Binding-site contacts:
Ligand atom C8 contacts residue LEU353 of chain 1.B at 3.7 Å (hydrophobic).
Ligand atom C5 contacts residue ASN350 of chain 1.B at 3.7 Å.
Ligand atom C7 contacts residue ASN350 of chain 1.B at 3.9 Å.
Ligand atom C5 contacts residue SER347 of chain 1.B at 4.2 Å.
Ligand atom C8 contacts residue SER352 of chain 1.B at 3.8 Å.
Ligand atom C3 contacts residue GLY345 of chain 1.B at 4.2 Å.
Ligand atom N2 contacts residue ASN350 of chain 1.B at 3.0 Å (h-bond).
Ligand atom C4 contacts residue ASN350 of chain 1.B at 4.3 Å.
Ligand atom O5 contacts residue SER347 of chain 1.B at 3.9 Å.
Ligand atom N2 contacts residue SER352 of chain 1.B at 4.1 Å.
Ligand atom C1 contacts residue ASN350 of chain 1.B at 1.5 Å.
Ligand atom N2 contacts residue LEU353 of chain 1.B at 4.4 Å.
Ligand atom C8 contacts residue GLU351 of chain 1.B at 4.4 Å.
Ligand atom C7 contacts residue LEU353 of chain 1.B at 4.2 Å (hydrophobic).
Ligand atom N2 contacts residue GLY345 of chain 1.B at 4.3 Å.
Ligand atom C7 contacts residue SER352 of chain 1.B at 4.4 Å.
Ligand atom O4 contacts residue GLY345 of chain 1.B at 3.9 Å.
Ligand atom C8 contacts residue ASN350 of chain 1.B at 3.9 Å.
Ligand atom C2 contacts residue ASN350 of chain 1.B at 2.6 Å.
Ligand atom C1 contacts residue SER347 of chain 1.B at 4.1 Å.
Ligand atom C3 contacts residue ASN350 of chain 1.B at 3.9 Å.
Ligand atom O5 contacts residue ASN350 of chain 1.B at 2.4 Å (h-bond).

The protein below binds the small molecule below.
Small molecule (SMILES): CC(=O)N[C@@H]1[C@@H](O)[C@H](O)[C@@H](CO)O[C@H]1O

Sequence of chain 1.B:
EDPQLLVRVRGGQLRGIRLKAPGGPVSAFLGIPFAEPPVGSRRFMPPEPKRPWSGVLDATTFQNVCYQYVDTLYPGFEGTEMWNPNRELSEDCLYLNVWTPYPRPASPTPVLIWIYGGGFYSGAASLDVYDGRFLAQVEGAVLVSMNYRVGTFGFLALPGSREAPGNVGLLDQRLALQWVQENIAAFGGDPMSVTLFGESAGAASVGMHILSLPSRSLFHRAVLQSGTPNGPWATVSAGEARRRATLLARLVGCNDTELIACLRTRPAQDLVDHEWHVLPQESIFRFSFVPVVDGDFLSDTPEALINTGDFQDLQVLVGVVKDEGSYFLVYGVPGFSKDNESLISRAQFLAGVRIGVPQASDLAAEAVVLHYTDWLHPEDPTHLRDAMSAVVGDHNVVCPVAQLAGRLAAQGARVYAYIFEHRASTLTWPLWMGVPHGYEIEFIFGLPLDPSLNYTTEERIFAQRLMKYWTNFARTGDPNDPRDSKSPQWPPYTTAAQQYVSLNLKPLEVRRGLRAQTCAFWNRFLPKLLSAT